Binding-site contacts:
Ligand atom N7N contacts residue GLY172 of chain 1.A at 3.0 Å (h-bond).
Ligand atom O7N contacts residue HIS171 of chain 1.A at 3.6 Å.
Ligand atom C2B contacts residue HIS171 of chain 1.A at 3.5 Å.
Ligand atom C6N contacts residue TYR212 of chain 1.A at 3.5 Å (hydrophobic).
Ligand atom O1A contacts residue TYR201 of chain 1.A at 3.6 Å.
Ligand atom O2B contacts residue HIS171 of chain 1.A at 2.7 Å (h-bond).
Ligand atom N6A contacts residue HIS187 of chain 1.A at 3.3 Å.
Ligand atom O5B contacts residue HIS189 of chain 1.A at 3.6 Å.
Ligand atom N1N contacts residue TYR212 of chain 1.A at 3.5 Å.
Ligand atom C5A contacts residue ILE181 of chain 1.A at 3.6 Å (hydrophobic).
Ligand atom O7N contacts residue ALA209 of chain 1.A at 3.6 Å.
Ligand atom O2D contacts residue TYR201 of chain 1.A at 3.2 Å.
Ligand atom O2D contacts residue TYR273 of chain 1.A at 3.3 Å.
Ligand atom N1A contacts residue HIS187 of chain 1.A at 3.6 Å.
Ligand atom C8A contacts residue HIS187 of chain 1.A at 3.6 Å.
Ligand atom C3N contacts residue TYR212 of chain 1.A at 3.4 Å (hydrophobic).
Ligand atom O2B contacts residue SER173 of chain 1.A at 2.8 Å (h-bond).
Ligand atom N1A contacts residue SER180 of chain 1.A at 2.8 Å (h-bond).
Ligand atom O7N contacts residue GLY172 of chain 1.A at 2.8 Å (h-bond).
Ligand atom O3B contacts residue SER173 of chain 1.A at 3.5 Å (h-bond).
Ligand atom N6A contacts residue GLY185 of chain 1.A at 2.8 Å (h-bond).
Ligand atom O1A contacts residue GLY199 of chain 1.A at 3.7 Å.
Ligand atom C4N contacts residue TYR212 of chain 1.A at 3.5 Å (hydrophobic).
Ligand atom C6A contacts residue HIS187 of chain 1.A at 3.4 Å.
Ligand atom N7A contacts residue LEU186 of chain 1.A at 3.5 Å.
Ligand atom N7N contacts residue HIS171 of chain 1.A at 3.4 Å.
Ligand atom O3D contacts residue PHE196 of chain 1.A at 3.5 Å.
Ligand atom N6A contacts residue SER180 of chain 1.A at 3.3 Å (h-bond).
Ligand atom C7N contacts residue GLY172 of chain 1.A at 3.6 Å.
Ligand atom C4' contacts residue TYR212 of chain 1.A at 3.5 Å (hydrophobic).
Ligand atom N3A contacts residue ASN177 of chain 1.A at 3.6 Å.
Ligand atom O1A contacts residue HIS189 of chain 1.A at 3.1 Å (h-bond).
Ligand atom N7A contacts residue HIS187 of chain 1.A at 2.9 Å (h-bond).
Ligand atom O5D contacts residue TYR201 of chain 1.A at 3.4 Å.
Ligand atom C5A contacts residue HIS187 of chain 1.A at 3.4 Å.
Ligand atom C2D contacts residue TYR201 of chain 1.A at 3.5 Å (hydrophobic).
Ligand atom C1D contacts residue TYR212 of chain 1.A at 3.6 Å (hydrophobic).
Ligand atom C5N contacts residue TYR212 of chain 1.A at 3.5 Å (hydrophobic).
Ligand atom C2N contacts residue TYR212 of chain 1.A at 3.6 Å (hydrophobic).
Ligand atom C6A contacts residue SER180 of chain 1.A at 3.6 Å.

Sequence of chain 1.A:
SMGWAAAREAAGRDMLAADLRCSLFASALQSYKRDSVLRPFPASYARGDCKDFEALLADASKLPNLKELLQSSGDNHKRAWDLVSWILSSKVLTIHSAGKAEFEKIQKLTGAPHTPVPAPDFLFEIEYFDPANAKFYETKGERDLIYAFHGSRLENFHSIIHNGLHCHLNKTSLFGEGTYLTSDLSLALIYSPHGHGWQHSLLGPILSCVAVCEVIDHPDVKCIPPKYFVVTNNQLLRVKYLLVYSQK

This protein binds this small molecule.
Small molecule (SMILES): NC(=O)c1ccc[n+]([C@@H]2C[C@H](COP(=O)(O)OP(=O)(O)OC[C@H]3O[C@@H](n4cnc5c(N)ncnc54)[C@H](O)[C@@H]3O)[C@@H](O)[C@H]2O)c1